This small molecule binds to this protein.
Small molecule (SMILES): CC(=O)N[C@@H]1[C@@H](O)[C@H](O)[C@@H](CO)O[C@H]1O

Sequence of chain 1.C:
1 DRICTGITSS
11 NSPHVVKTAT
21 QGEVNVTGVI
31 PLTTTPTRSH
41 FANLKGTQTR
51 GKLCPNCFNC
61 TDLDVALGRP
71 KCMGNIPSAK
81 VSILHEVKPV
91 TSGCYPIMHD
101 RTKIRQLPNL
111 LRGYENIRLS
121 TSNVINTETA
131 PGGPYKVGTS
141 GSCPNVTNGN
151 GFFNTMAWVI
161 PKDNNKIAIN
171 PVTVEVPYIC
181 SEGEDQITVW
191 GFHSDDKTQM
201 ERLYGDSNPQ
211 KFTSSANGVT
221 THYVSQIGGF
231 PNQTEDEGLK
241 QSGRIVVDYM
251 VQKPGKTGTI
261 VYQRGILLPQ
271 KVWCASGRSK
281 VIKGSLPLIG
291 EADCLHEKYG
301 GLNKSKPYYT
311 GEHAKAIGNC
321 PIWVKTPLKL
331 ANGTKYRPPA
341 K

Binding-site contacts:
Ligand atom C2 contacts residue ASN232 of chain 1.C at 2.5 Å.
Ligand atom O5 contacts residue ASN232 of chain 1.C at 2.5 Å (h-bond).
Ligand atom C6 contacts residue ASN232 of chain 1.C at 4.4 Å.
Ligand atom N2 contacts residue ASN232 of chain 1.C at 2.8 Å (h-bond).
Ligand atom C5 contacts residue ASN232 of chain 1.C at 3.6 Å.
Ligand atom C4 contacts residue ASN232 of chain 1.C at 4.3 Å.
Ligand atom C7 contacts residue ASN232 of chain 1.C at 2.9 Å.
Ligand atom C1 contacts residue ASN232 of chain 1.C at 1.4 Å.
Ligand atom C3 contacts residue ASN232 of chain 1.C at 3.8 Å.
Ligand atom C8 contacts residue ASN232 of chain 1.C at 4.1 Å.
Ligand atom O6 contacts residue ASN232 of chain 1.C at 3.7 Å.
Ligand atom O7 contacts residue ASN232 of chain 1.C at 2.8 Å (h-bond).